Binding-site contacts:
Ligand atom C27 contacts residue PHE329 of chain 6.A at 2.5 Å (hydrophobic).
Ligand atom C40 contacts residue HIS438 of chain 6.A at 3.5 Å.
Ligand atom C32 contacts residue GLY115 of chain 6.A at 4.0 Å.
Ligand atom C25 contacts residue LEA1 of chain 6.K at 3.4 Å.
Ligand atom C29 contacts residue PHE329 of chain 6.A at 3.2 Å (hydrophobic).
Ligand atom C19 contacts residue ASP70 of chain 6.A at 3.7 Å.
Ligand atom C33 contacts residue TYR128 of chain 6.A at 3.9 Å (hydrophobic).
Ligand atom C32 contacts residue TYR128 of chain 6.A at 3.8 Å (hydrophobic).
Ligand atom C35 contacts residue LEA1 of chain 6.K at 3.9 Å.
Ligand atom C28 contacts residue PHE329 of chain 6.A at 2.0 Å (hydrophobic).
Ligand atom C27 contacts residue LEA1 of chain 6.K at 3.3 Å.
Ligand atom C31 contacts residue TRP82 of chain 6.A at 3.8 Å (hydrophobic).
Ligand atom C37 contacts residue TYR332 of chain 6.A at 3.5 Å (hydrophobic).
Ligand atom C18 contacts residue ASN68 of chain 6.A at 3.9 Å.
Ligand atom C24 contacts residue LEA1 of chain 6.K at 3.9 Å.
Ligand atom C40 contacts residue TRP82 of chain 6.A at 3.7 Å (hydrophobic).
Ligand atom C39 contacts residue ALA328 of chain 6.A at 3.9 Å (hydrophobic).
Ligand atom C39 contacts residue MET437 of chain 6.A at 3.7 Å (hydrophobic).
Ligand atom C18 contacts residue THR120 of chain 6.A at 4.0 Å.
Ligand atom C17 contacts residue ILE69 of chain 6.A at 3.9 Å (hydrophobic).
Ligand atom C32 contacts residue TRP82 of chain 6.A at 3.5 Å (hydrophobic).
Ligand atom C33 contacts residue SER198 of chain 6.A at 4.0 Å.
Ligand atom C35 contacts residue HIS438 of chain 6.A at 3.9 Å.
Ligand atom N16 contacts residue ILE69 of chain 6.A at 3.0 Å (h-bond).
Ligand atom C40 contacts residue TYR440 of chain 6.A at 3.9 Å (hydrophobic).
Ligand atom C34 contacts residue SER198 of chain 6.A at 3.5 Å.
Ligand atom C41 contacts residue TRP82 of chain 6.A at 3.8 Å (hydrophobic).
Ligand atom C33 contacts residue GLU197 of chain 6.A at 3.3 Å.
Ligand atom N16 contacts residue ASN68 of chain 6.A at 3.4 Å (h-bond).
Ligand atom C28 contacts residue LEA1 of chain 6.K at 3.6 Å.
Ligand atom C33 contacts residue GLY115 of chain 6.A at 3.9 Å.
Ligand atom C38 contacts residue TRP430 of chain 6.A at 3.5 Å (hydrophobic).
Ligand atom C26 contacts residue PHE329 of chain 6.A at 3.9 Å (hydrophobic).
Ligand atom C38 contacts residue TYR332 of chain 6.A at 3.5 Å (hydrophobic).
Ligand atom C34 contacts residue GLU197 of chain 6.A at 3.3 Å.
Ligand atom C20 contacts residue ASP70 of chain 6.A at 3.8 Å.
Ligand atom C33 contacts residue GLY116 of chain 6.A at 3.8 Å.
Ligand atom C29 contacts residue LEA1 of chain 6.K at 3.9 Å.
Ligand atom C39 contacts residue TRP430 of chain 6.A at 3.6 Å (hydrophobic).
Ligand atom C26 contacts residue LEA1 of chain 6.K at 3.1 Å.

Sequence of chain 6.A:
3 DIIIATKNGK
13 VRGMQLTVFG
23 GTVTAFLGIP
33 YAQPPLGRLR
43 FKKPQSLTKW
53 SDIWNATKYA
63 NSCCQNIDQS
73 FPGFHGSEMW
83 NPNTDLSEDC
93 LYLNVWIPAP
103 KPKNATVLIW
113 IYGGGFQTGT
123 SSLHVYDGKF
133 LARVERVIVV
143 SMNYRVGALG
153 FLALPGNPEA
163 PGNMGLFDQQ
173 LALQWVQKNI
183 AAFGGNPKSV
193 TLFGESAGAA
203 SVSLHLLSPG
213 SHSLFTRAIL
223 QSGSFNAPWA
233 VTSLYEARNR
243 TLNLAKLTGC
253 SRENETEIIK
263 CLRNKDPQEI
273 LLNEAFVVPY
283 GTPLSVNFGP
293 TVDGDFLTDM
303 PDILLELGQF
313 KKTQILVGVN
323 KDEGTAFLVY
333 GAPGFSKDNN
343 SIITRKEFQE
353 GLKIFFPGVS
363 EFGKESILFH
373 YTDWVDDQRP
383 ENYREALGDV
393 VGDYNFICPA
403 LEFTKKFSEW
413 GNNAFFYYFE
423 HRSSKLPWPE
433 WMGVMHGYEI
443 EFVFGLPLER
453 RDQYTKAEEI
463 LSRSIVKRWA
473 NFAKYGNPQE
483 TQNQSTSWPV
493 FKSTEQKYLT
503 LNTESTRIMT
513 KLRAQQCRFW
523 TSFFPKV

This small molecule binds to this protein.
Small molecule (SMILES): O=C(/C=C/C=C/c1ccc2c(c1)OCO2)NCCCCCC[PH](c1ccccc1)(c1ccccc1)c1ccccc1